Sequence of chain 1.A:
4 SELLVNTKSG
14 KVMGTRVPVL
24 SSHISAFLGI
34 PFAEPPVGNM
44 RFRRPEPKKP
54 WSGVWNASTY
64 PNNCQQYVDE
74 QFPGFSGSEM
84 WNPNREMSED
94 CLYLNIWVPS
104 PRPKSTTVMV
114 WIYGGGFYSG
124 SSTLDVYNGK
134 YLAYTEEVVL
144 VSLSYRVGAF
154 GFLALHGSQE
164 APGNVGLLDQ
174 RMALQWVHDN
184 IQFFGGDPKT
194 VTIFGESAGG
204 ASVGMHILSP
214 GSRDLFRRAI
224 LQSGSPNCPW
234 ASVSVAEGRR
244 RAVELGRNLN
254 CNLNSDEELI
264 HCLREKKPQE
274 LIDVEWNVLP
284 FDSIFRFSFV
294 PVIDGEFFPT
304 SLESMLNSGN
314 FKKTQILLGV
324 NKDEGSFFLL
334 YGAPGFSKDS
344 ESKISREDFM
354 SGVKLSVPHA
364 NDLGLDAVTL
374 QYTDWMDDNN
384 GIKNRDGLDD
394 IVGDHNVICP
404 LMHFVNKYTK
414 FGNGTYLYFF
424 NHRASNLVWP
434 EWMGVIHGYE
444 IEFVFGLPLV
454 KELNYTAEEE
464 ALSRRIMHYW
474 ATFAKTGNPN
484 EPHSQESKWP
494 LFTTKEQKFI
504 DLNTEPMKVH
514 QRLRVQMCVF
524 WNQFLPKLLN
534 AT

A small-molecule ligand and the protein it binds are described below.
Small molecule (SMILES): CC(=O)N[C@H]1CO[C@H](CO[C@@H]2O[C@@H](C)[C@@H](O)[C@@H](O)[C@@H]2O)[C@@H](O)[C@@H]1O

Binding-site contacts:
Ligand atom C6 contacts residue THR62 of chain 1.A at 3.7 Å.
Ligand atom C1 contacts residue SER61 of chain 1.A at 3.4 Å.
Ligand atom O5 contacts residue THR62 of chain 1.A at 4.2 Å.
Ligand atom N2 contacts residue ASN59 of chain 1.A at 3.0 Å (h-bond).
Ligand atom C7 contacts residue ASN59 of chain 1.A at 3.5 Å.
Ligand atom C6 contacts residue SER61 of chain 1.A at 3.8 Å.
Ligand atom O5 contacts residue PEG1 of chain 1.U at 4.0 Å.
Ligand atom C5 contacts residue ASN59 of chain 1.A at 3.6 Å.
Ligand atom C2 contacts residue ASN59 of chain 1.A at 2.5 Å.
Ligand atom C4 contacts residue PEG1 of chain 1.U at 4.4 Å.
Ligand atom C5 contacts residue PEG1 of chain 1.U at 3.7 Å.
Ligand atom O7 contacts residue ASN59 of chain 1.A at 4.5 Å.
Ligand atom C8 contacts residue ASN59 of chain 1.A at 3.7 Å.
Ligand atom O5 contacts residue SER61 of chain 1.A at 3.1 Å (h-bond).
Ligand atom C1 contacts residue PEG1 of chain 1.U at 4.5 Å.
Ligand atom C3 contacts residue ASN59 of chain 1.A at 3.9 Å.
Ligand atom C5 contacts residue THR62 of chain 1.A at 4.2 Å.
Ligand atom O5 contacts residue ASN59 of chain 1.A at 2.4 Å (h-bond).
Ligand atom C4 contacts residue ASN59 of chain 1.A at 4.3 Å.
Ligand atom C6 contacts residue PEG1 of chain 1.U at 3.7 Å.
Ligand atom O6 contacts residue THR62 of chain 1.A at 4.2 Å.
Ligand atom C1 contacts residue ASN59 of chain 1.A at 1.4 Å.
Ligand atom C5 contacts residue SER61 of chain 1.A at 3.4 Å.
Ligand atom C6 contacts residue THR62 of chain 1.A at 3.7 Å.